The protein below binds the small molecule below.
Small molecule (SMILES): CC(=O)N[C@@H]1[C@@H](O)[C@H](O)[C@@H](CO)O[C@H]1O

Sequence of chain 17.C:
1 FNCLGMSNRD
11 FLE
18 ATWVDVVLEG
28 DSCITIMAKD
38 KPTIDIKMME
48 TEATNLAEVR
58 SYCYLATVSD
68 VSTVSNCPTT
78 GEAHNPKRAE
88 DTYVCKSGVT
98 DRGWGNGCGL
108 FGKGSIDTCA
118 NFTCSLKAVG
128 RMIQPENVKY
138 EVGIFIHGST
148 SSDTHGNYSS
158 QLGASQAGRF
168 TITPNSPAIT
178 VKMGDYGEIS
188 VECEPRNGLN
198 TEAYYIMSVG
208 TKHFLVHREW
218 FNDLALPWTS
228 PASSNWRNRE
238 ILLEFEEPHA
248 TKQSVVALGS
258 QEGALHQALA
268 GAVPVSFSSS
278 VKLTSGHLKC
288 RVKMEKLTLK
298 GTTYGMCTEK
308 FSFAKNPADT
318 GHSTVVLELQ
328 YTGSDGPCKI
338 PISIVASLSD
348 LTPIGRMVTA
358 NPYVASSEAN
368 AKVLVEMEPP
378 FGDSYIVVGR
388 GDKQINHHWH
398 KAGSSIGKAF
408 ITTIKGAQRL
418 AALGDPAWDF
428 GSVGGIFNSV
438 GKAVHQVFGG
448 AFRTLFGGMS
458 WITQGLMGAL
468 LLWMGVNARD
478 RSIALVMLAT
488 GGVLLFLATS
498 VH

Binding-site contacts:
Ligand atom C4 contacts residue THR120 of chain 17.C at 4.4 Å.
Ligand atom C7 contacts residue TYR90 of chain 17.C at 4.5 Å (hydrophobic).
Ligand atom C8 contacts residue ASP67 of chain 17.C at 3.9 Å.
Ligand atom C1 contacts residue THR120 of chain 17.C at 4.3 Å.
Ligand atom C3 contacts residue ASN118 of chain 17.C at 3.8 Å.
Ligand atom C7 contacts residue SER66 of chain 17.C at 3.5 Å.
Ligand atom N2 contacts residue SER66 of chain 17.C at 4.3 Å.
Ligand atom C1 contacts residue THR89 of chain 17.C at 4.1 Å.
Ligand atom C8 contacts residue ASN118 of chain 17.C at 4.2 Å.
Ligand atom C4 contacts residue ASN118 of chain 17.C at 4.2 Å.
Ligand atom C5 contacts residue ASN118 of chain 17.C at 3.7 Å.
Ligand atom C1 contacts residue ASN118 of chain 17.C at 1.5 Å.
Ligand atom C6 contacts residue THR120 of chain 17.C at 3.4 Å.
Ligand atom N2 contacts residue TYR90 of chain 17.C at 4.3 Å.
Ligand atom O7 contacts residue ASN118 of chain 17.C at 4.0 Å.
Ligand atom C6 contacts residue THR89 of chain 17.C at 4.4 Å.
Ligand atom O6 contacts residue THR89 of chain 17.C at 4.0 Å.
Ligand atom C5 contacts residue THR89 of chain 17.C at 4.4 Å.
Ligand atom C8 contacts residue TYR90 of chain 17.C at 3.5 Å (hydrophobic).
Ligand atom C5 contacts residue THR120 of chain 17.C at 3.8 Å.
Ligand atom C2 contacts residue SER66 of chain 17.C at 4.5 Å.
Ligand atom C8 contacts residue SER66 of chain 17.C at 4.0 Å.
Ligand atom O5 contacts residue ASN118 of chain 17.C at 2.4 Å (h-bond).
Ligand atom N2 contacts residue ASN118 of chain 17.C at 2.9 Å (h-bond).
Ligand atom O7 contacts residue SER66 of chain 17.C at 3.0 Å (h-bond).
Ligand atom C2 contacts residue ASN118 of chain 17.C at 2.5 Å.
Ligand atom O5 contacts residue THR89 of chain 17.C at 4.2 Å.
Ligand atom C7 contacts residue ASN118 of chain 17.C at 3.5 Å.
Ligand atom O5 contacts residue THR120 of chain 17.C at 3.2 Å (h-bond).